A small-molecule ligand and the protein it binds are described below.
Small molecule (SMILES): CC(=O)N[C@H]1[C@H](O[C@H]2[C@H](O)[C@@H](NC(C)=O)CO[C@@H]2CO)O[C@H](CO)[C@@H](O)[C@@H]1O

Sequence of chain 1.B:
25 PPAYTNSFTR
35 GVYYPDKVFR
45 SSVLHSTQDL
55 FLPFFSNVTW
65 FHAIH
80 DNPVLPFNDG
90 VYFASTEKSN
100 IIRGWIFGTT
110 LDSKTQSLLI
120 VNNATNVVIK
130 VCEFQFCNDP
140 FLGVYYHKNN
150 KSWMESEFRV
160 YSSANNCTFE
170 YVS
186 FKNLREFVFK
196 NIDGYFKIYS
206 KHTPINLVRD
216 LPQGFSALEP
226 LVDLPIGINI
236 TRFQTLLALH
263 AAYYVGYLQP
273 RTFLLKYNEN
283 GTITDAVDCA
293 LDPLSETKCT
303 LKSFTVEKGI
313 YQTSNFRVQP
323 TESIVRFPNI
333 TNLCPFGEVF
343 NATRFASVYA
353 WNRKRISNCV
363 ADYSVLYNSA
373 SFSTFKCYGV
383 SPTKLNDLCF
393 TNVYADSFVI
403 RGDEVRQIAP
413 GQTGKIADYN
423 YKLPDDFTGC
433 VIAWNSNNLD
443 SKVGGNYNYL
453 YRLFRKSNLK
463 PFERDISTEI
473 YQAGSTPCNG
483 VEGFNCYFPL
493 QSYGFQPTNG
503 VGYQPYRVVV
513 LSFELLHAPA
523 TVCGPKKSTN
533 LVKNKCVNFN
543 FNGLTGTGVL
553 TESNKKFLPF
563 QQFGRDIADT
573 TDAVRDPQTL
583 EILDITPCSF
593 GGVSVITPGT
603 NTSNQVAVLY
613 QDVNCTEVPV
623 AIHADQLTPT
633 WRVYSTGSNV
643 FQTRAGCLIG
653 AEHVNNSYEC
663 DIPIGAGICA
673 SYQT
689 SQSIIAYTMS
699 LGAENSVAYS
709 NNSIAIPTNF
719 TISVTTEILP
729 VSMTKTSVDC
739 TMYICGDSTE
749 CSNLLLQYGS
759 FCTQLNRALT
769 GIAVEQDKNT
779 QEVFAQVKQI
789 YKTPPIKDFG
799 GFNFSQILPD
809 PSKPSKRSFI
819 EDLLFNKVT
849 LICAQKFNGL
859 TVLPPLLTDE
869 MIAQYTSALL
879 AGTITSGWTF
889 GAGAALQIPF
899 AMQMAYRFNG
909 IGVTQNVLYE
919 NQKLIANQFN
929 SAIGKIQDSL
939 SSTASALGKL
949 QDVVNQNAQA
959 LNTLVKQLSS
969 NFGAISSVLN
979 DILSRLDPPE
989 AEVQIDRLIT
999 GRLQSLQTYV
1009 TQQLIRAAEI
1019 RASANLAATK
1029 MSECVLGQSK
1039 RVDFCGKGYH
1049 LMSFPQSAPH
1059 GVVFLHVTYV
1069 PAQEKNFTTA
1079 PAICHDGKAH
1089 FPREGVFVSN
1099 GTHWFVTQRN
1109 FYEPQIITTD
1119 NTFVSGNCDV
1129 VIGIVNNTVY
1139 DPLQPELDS

Binding-site contacts:
Ligand atom C3 contacts residue SER803 of chain 1.B at 4.4 Å.
Ligand atom C5 contacts residue SER803 of chain 1.B at 3.5 Å.
Ligand atom C1 contacts residue ASN801 of chain 1.B at 1.4 Å.
Ligand atom C2 contacts residue ASN801 of chain 1.B at 2.4 Å.
Ligand atom C7 contacts residue ASN801 of chain 1.B at 4.0 Å.
Ligand atom C2 contacts residue SER803 of chain 1.B at 4.4 Å.
Ligand atom C6 contacts residue GLN804 of chain 1.B at 4.2 Å.
Ligand atom N2 contacts residue ASN801 of chain 1.B at 2.9 Å (h-bond).
Ligand atom O5 contacts residue SER803 of chain 1.B at 3.6 Å (h-bond).
Ligand atom C3 contacts residue ASN801 of chain 1.B at 3.8 Å.
Ligand atom C6 contacts residue SER803 of chain 1.B at 4.5 Å.
Ligand atom C1 contacts residue SER803 of chain 1.B at 3.4 Å.
Ligand atom C5 contacts residue ASN801 of chain 1.B at 3.7 Å.
Ligand atom O5 contacts residue ASN801 of chain 1.B at 2.4 Å (h-bond).
Ligand atom C4 contacts residue ASN801 of chain 1.B at 4.2 Å.